A protein and the small-molecule ligand that binds it are described below.
Small molecule (SMILES): CCNC(=O)CN[C@H](C)c1ccc(F)cc1F

Sequence of chain 1.B:
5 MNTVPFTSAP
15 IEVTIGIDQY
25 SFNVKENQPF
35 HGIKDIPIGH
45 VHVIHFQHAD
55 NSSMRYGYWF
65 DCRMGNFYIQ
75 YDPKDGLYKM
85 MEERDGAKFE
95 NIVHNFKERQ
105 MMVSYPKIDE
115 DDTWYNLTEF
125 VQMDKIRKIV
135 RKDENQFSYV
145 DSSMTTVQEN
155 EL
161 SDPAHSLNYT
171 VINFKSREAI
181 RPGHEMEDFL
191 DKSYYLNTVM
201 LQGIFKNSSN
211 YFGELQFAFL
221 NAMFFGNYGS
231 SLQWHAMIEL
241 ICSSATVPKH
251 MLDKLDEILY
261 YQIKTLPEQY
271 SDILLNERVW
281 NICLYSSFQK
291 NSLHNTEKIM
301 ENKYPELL

Binding-site contacts:
Ligand atom F1 contacts residue VAL107 of chain 1.B at 3.8 Å.
Ligand atom C11 contacts residue PHE26 of chain 1.B at 4.5 Å (hydrophobic).
Ligand atom C11 contacts residue PRO110 of chain 1.B at 4.2 Å (hydrophobic).
Ligand atom C8 contacts residue TYR24 of chain 1.B at 3.6 Å (hydrophobic).
Ligand atom C3 contacts residue SER25 of chain 1.B at 3.6 Å.
Ligand atom F1 contacts residue PHE26 of chain 1.B at 4.0 Å.
Ligand atom C10 contacts residue PHE26 of chain 1.B at 4.4 Å (hydrophobic).
Ligand atom C9 contacts residue SER108 of chain 1.B at 4.1 Å.
Ligand atom C2 contacts residue SER25 of chain 1.B at 4.2 Å.
Ligand atom N contacts residue TYR24 of chain 1.B at 3.6 Å.
Ligand atom C4 contacts residue PHE26 of chain 1.B at 4.4 Å (hydrophobic).
Ligand atom F1 contacts residue ILE21 of chain 1.B at 3.9 Å.
Ligand atom C9 contacts residue PHE26 of chain 1.B at 3.8 Å (hydrophobic).
Ligand atom C8 contacts residue ILE21 of chain 1.B at 4.2 Å (hydrophobic).
Ligand atom C9 contacts residue PRO110 of chain 1.B at 3.7 Å (hydrophobic).
Ligand atom F1 contacts residue PRO110 of chain 1.B at 3.7 Å.
Ligand atom C6 contacts residue PHE26 of chain 1.B at 4.0 Å (hydrophobic).
Ligand atom C7 contacts residue SER25 of chain 1.B at 3.8 Å.
Ligand atom C10 contacts residue SER108 of chain 1.B at 3.7 Å.
Ligand atom C10 contacts residue VAL107 of chain 1.B at 4.1 Å (hydrophobic).
Ligand atom C7 contacts residue PRO110 of chain 1.B at 4.1 Å (hydrophobic).
Ligand atom C5 contacts residue SER25 of chain 1.B at 3.5 Å.
Ligand atom C10 contacts residue PRO110 of chain 1.B at 4.1 Å (hydrophobic).
Ligand atom O contacts residue SER25 of chain 1.B at 3.3 Å (h-bond).
Ligand atom C4 contacts residue SER25 of chain 1.B at 4.3 Å.
Ligand atom C8 contacts residue PHE26 of chain 1.B at 3.5 Å (hydrophobic).
Ligand atom C9 contacts residue VAL107 of chain 1.B at 4.4 Å (hydrophobic).
Ligand atom F1 contacts residue SER108 of chain 1.B at 3.8 Å.
Ligand atom C7 contacts residue TYR24 of chain 1.B at 3.8 Å (hydrophobic).
Ligand atom F1 contacts residue ILE37 of chain 1.B at 4.4 Å.
Ligand atom C2 contacts residue TYR24 of chain 1.B at 3.9 Å (hydrophobic).
Ligand atom C5 contacts residue PHE26 of chain 1.B at 3.7 Å (hydrophobic).
Ligand atom O contacts residue TYR24 of chain 1.B at 3.4 Å.
Ligand atom C8 contacts residue PRO110 of chain 1.B at 3.9 Å (hydrophobic).
Ligand atom C6 contacts residue PRO110 of chain 1.B at 4.3 Å (hydrophobic).
Ligand atom C7 contacts residue PHE26 of chain 1.B at 4.0 Å (hydrophobic).
Ligand atom C6 contacts residue SER25 of chain 1.B at 4.4 Å.
Ligand atom C8 contacts residue SER25 of chain 1.B at 4.4 Å.
Ligand atom F1 contacts residue TYR109 of chain 1.B at 4.2 Å.